Binding-site contacts:
Ligand atom C2 contacts residue ASN81 of chain 1.A at 2.4 Å.
Ligand atom C7 contacts residue ASN81 of chain 1.A at 3.0 Å.
Ligand atom C8 contacts residue GLN80 of chain 1.A at 3.3 Å.
Ligand atom C8 contacts residue ASN81 of chain 1.A at 4.3 Å.
Ligand atom O7 contacts residue ASN81 of chain 1.A at 2.7 Å (h-bond).
Ligand atom C5 contacts residue ILE121 of chain 1.A at 3.7 Å (hydrophobic).
Ligand atom C1 contacts residue PHE120 of chain 1.A at 3.6 Å (hydrophobic).
Ligand atom C3 contacts residue PHE120 of chain 1.A at 4.1 Å (hydrophobic).
Ligand atom C6 contacts residue ILE121 of chain 1.A at 3.6 Å (hydrophobic).
Ligand atom O5 contacts residue ASN81 of chain 1.A at 2.4 Å (h-bond).
Ligand atom C3 contacts residue ASN81 of chain 1.A at 3.7 Å.
Ligand atom C1 contacts residue ASN81 of chain 1.A at 1.5 Å.
Ligand atom C5 contacts residue PHE120 of chain 1.A at 3.9 Å (hydrophobic).
Ligand atom C8 contacts residue ARG150 of chain 1.A at 4.2 Å.
Ligand atom O5 contacts residue PHE120 of chain 1.A at 4.1 Å.
Ligand atom C5 contacts residue ASN81 of chain 1.A at 3.7 Å.
Ligand atom C4 contacts residue ASN81 of chain 1.A at 4.2 Å.
Ligand atom N2 contacts residue ASN81 of chain 1.A at 2.9 Å (h-bond).
Ligand atom C2 contacts residue PHE120 of chain 1.A at 4.3 Å (hydrophobic).

Sequence of chain 1.A:
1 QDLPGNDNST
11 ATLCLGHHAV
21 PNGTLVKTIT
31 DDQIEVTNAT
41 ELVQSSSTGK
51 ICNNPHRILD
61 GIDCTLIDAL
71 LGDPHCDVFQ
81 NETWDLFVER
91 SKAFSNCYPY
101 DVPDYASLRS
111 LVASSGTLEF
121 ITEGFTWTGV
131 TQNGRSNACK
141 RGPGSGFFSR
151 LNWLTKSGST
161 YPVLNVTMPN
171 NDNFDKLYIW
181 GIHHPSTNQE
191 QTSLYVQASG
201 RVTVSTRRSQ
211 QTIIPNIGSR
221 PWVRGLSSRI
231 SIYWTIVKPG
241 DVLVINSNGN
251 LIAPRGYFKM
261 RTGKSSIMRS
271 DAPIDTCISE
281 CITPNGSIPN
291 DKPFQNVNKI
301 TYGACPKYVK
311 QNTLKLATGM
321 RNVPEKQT

The protein below binds the small molecule below.
Small molecule (SMILES): CC(=O)N[C@@H]1[C@@H](O)[C@H](O)[C@@H](CO)O[C@H]1O